Binding-site contacts:
Ligand atom N19 contacts residue HIS162 of chain 1.A at 2.9 Å (h-bond).
Ligand atom C7 contacts residue GLU164 of chain 1.A at 3.1 Å.
Ligand atom O30 contacts residue HIS170 of chain 1.A at 3.4 Å.
Ligand atom O10 contacts residue GLU164 of chain 1.A at 3.1 Å (salt-bridge).
Ligand atom N28 contacts residue LEU139 of chain 1.A at 3.8 Å.
Ligand atom O30 contacts residue PHE138 of chain 1.A at 3.7 Å.
Ligand atom C27 contacts residue ASN140 of chain 1.A at 3.3 Å.
Ligand atom C16 contacts residue ASP185 of chain 1.A at 3.8 Å.
Ligand atom C3 contacts residue ALA189 of chain 1.A at 3.5 Å (hydrophobic).
Ligand atom N28 contacts residue GLU164 of chain 1.A at 3.2 Å (salt-bridge).
Ligand atom C27 contacts residue LEU139 of chain 1.A at 3.7 Å (hydrophobic).
Ligand atom C12 contacts residue HIS162 of chain 1.A at 3.4 Å.
Ligand atom N19 contacts residue CYS143 of chain 1.A at 2.9 Å (h-bond).
Ligand atom C29 contacts residue GLU164 of chain 1.A at 3.6 Å.
Ligand atom C15 contacts residue ASP185 of chain 1.A at 3.7 Å.
Ligand atom O30 contacts residue GLU164 of chain 1.A at 3.4 Å.
Ligand atom O30 contacts residue MET163 of chain 1.A at 3.8 Å.
Ligand atom C21 contacts residue CYS143 of chain 1.A at 1.8 Å (hydrophobic).
Ligand atom C9 contacts residue GLN187 of chain 1.A at 3.6 Å.
Ligand atom C3 contacts residue THR188 of chain 1.A at 2.5 Å.
Ligand atom O8 contacts residue GLN187 of chain 1.A at 3.4 Å (h-bond).
Ligand atom C29 contacts residue HIS161 of chain 1.A at 3.7 Å.
Ligand atom O30 contacts residue HIS161 of chain 1.A at 2.8 Å (h-bond).
Ligand atom C2 contacts residue THR188 of chain 1.A at 2.7 Å.
Ligand atom N28 contacts residue PHE138 of chain 1.A at 3.3 Å (h-bond).
Ligand atom O22 contacts residue SER142 of chain 1.A at 3.3 Å (h-bond).
Ligand atom O10 contacts residue MET163 of chain 1.A at 3.5 Å.
Ligand atom C12 contacts residue GLN187 of chain 1.A at 3.9 Å.
Ligand atom C13 contacts residue GLN187 of chain 1.A at 3.8 Å.
Ligand atom O22 contacts residue CYS143 of chain 1.A at 2.8 Å (h-bond).
Ligand atom O22 contacts residue GLY141 of chain 1.A at 3.2 Å (h-bond).
Ligand atom C15 contacts residue HIS39 of chain 1.A at 3.9 Å.
Ligand atom C17 contacts residue HIS162 of chain 1.A at 3.7 Å.
Ligand atom C26 contacts residue ASN140 of chain 1.A at 3.4 Å.
Ligand atom C16 contacts residue HIS162 of chain 1.A at 3.7 Å.
Ligand atom C20 contacts residue CYS143 of chain 1.A at 2.7 Å (hydrophobic).
Ligand atom C13 contacts residue HIS39 of chain 1.A at 3.8 Å.
Ligand atom C24 contacts residue HIS161 of chain 1.A at 3.8 Å.
Ligand atom C24 contacts residue CYS143 of chain 1.A at 3.1 Å (hydrophobic).
Ligand atom N11 contacts residue GLN187 of chain 1.A at 2.8 Å (h-bond).

Sequence of chain 1.A:
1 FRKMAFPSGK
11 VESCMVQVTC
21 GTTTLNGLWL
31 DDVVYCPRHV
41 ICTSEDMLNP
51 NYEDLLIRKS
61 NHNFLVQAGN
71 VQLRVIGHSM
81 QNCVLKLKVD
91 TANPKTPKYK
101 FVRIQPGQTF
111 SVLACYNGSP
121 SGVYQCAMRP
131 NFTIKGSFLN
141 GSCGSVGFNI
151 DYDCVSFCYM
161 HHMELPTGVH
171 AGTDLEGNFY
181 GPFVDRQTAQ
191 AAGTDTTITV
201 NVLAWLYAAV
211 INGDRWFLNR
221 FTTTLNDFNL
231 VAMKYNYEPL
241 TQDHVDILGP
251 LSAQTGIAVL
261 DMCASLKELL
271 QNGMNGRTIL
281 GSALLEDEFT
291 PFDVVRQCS

This small molecule binds to this protein.
Small molecule (SMILES): CC(C)C[C@H](NC(=O)OCc1ccccc1)C(=O)N[C@H](CO)C[C@@H]1CCNC1=O